Sequence of chain 1.B:
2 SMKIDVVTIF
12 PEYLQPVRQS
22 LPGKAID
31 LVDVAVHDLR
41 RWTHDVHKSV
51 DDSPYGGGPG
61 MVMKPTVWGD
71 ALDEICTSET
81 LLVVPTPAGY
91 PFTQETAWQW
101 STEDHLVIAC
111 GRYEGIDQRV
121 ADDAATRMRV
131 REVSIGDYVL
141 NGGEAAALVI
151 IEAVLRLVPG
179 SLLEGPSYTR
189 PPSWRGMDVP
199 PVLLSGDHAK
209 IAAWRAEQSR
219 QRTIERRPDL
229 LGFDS

Binding-site contacts:
Ligand atom C03 contacts residue THR86 of chain 1.B at 3.6 Å.
Ligand atom C03 contacts residue GLY142 of chain 1.B at 4.0 Å.
Ligand atom F01 contacts residue PRO85 of chain 1.B at 3.0 Å.
Ligand atom C04 contacts residue GLY143 of chain 1.B at 3.4 Å.
Ligand atom C05 contacts residue LEU140 of chain 1.B at 3.5 Å (hydrophobic).
Ligand atom C02 contacts residue PRO87 of chain 1.B at 4.0 Å (hydrophobic).
Ligand atom O11 contacts residue SER134 of chain 1.B at 3.3 Å.
Ligand atom N07 contacts residue TYR113 of chain 1.B at 4.0 Å.
Ligand atom N07 contacts residue VAL139 of chain 1.B at 4.0 Å.
Ligand atom C08 contacts residue GLY136 of chain 1.B at 4.1 Å.
Ligand atom C02 contacts residue THR86 of chain 1.B at 3.4 Å.
Ligand atom C08 contacts residue TYR138 of chain 1.B at 2.8 Å (hydrophobic).
Ligand atom C12 contacts residue THR86 of chain 1.B at 4.0 Å.
Ligand atom F01 contacts residue THR86 of chain 1.B at 2.9 Å.
Ligand atom C03 contacts residue GLY143 of chain 1.B at 3.4 Å.
Ligand atom C02 contacts residue PRO85 of chain 1.B at 3.6 Å (hydrophobic).
Ligand atom F01 contacts residue ALA146 of chain 1.B at 3.5 Å.
Ligand atom N09 contacts residue TYR138 of chain 1.B at 3.5 Å (h-bond).
Ligand atom C10 contacts residue PRO87 of chain 1.B at 4.0 Å (hydrophobic).
Ligand atom C03 contacts residue PRO85 of chain 1.B at 3.5 Å (hydrophobic).
Ligand atom C05 contacts residue PRO87 of chain 1.B at 3.8 Å (hydrophobic).
Ligand atom N09 contacts residue GLY136 of chain 1.B at 3.4 Å (h-bond).
Ligand atom C08 contacts residue PRO87 of chain 1.B at 4.0 Å (hydrophobic).
Ligand atom C05 contacts residue TYR113 of chain 1.B at 4.1 Å (hydrophobic).
Ligand atom N07 contacts residue PRO87 of chain 1.B at 3.5 Å.
Ligand atom F01 contacts residue VAL133 of chain 1.B at 3.7 Å.
Ligand atom C04 contacts residue GLY142 of chain 1.B at 3.3 Å.
Ligand atom O11 contacts residue THR86 of chain 1.B at 4.0 Å.
Ligand atom O11 contacts residue ILE135 of chain 1.B at 2.9 Å (h-bond).
Ligand atom C05 contacts residue GLY142 of chain 1.B at 3.8 Å.
Ligand atom N09 contacts residue SER134 of chain 1.B at 4.1 Å.
Ligand atom C08 contacts residue VAL139 of chain 1.B at 3.9 Å (hydrophobic).
Ligand atom C06 contacts residue PRO87 of chain 1.B at 3.5 Å (hydrophobic).
Ligand atom C06 contacts residue LEU140 of chain 1.B at 3.7 Å (hydrophobic).
Ligand atom C08 contacts residue LEU140 of chain 1.B at 3.5 Å (hydrophobic).
Ligand atom C04 contacts residue PRO87 of chain 1.B at 4.1 Å (hydrophobic).
Ligand atom N07 contacts residue LEU140 of chain 1.B at 3.0 Å (h-bond).
Ligand atom C12 contacts residue PRO87 of chain 1.B at 3.8 Å (hydrophobic).
Ligand atom C02 contacts residue ALA146 of chain 1.B at 4.0 Å (hydrophobic).
Ligand atom N07 contacts residue TYR138 of chain 1.B at 3.8 Å.

This small molecule binds to this protein.
Small molecule (SMILES): OC1NC=Nc2cccc(F)c21